Binding-site contacts:
Ligand atom N2 contacts residue EDO1 of chain 1.C at 4.2 Å.
Ligand atom N2 contacts residue PHE109 of chain 1.A at 4.1 Å.
Ligand atom C3 contacts residue EDO1 of chain 1.B at 2.2 Å.
Ligand atom C4 contacts residue EDO1 of chain 1.B at 2.8 Å.
Ligand atom C5 contacts residue EDO1 of chain 1.C at 3.9 Å.
Ligand atom N3 contacts residue PHE109 of chain 1.A at 4.2 Å.
Ligand atom C3 contacts residue ASN110 of chain 1.A at 4.3 Å.
Ligand atom C7 contacts residue VAL64 of chain 1.A at 3.8 Å (hydrophobic).
Ligand atom N3 contacts residue EDO1 of chain 1.B at 0.9 Å (h-bond).
Ligand atom N2 contacts residue EDO1 of chain 1.B at 0.8 Å.
Ligand atom C5 contacts residue VAL64 of chain 1.A at 4.3 Å (hydrophobic).
Ligand atom N3 contacts residue ASN110 of chain 1.A at 3.2 Å (h-bond).
Ligand atom C7 contacts residue EDO1 of chain 1.B at 1.8 Å.
Ligand atom C5 contacts residue EDO1 of chain 1.B at 4.2 Å.
Ligand atom C2 contacts residue ILE116 of chain 1.A at 4.0 Å (hydrophobic).
Ligand atom C2 contacts residue EDO1 of chain 1.B at 3.4 Å.
Ligand atom C3 contacts residue ILE116 of chain 1.A at 3.7 Å (hydrophobic).
Ligand atom C4 contacts residue VAL64 of chain 1.A at 4.3 Å (hydrophobic).
Ligand atom C4 contacts residue EDO1 of chain 1.C at 3.6 Å.
Ligand atom C4 contacts residue ILE116 of chain 1.A at 4.4 Å (hydrophobic).
Ligand atom N3 contacts residue ILE116 of chain 1.A at 3.5 Å.
Ligand atom C3 contacts residue EDO1 of chain 1.C at 4.3 Å.
Ligand atom N2 contacts residue ASN110 of chain 1.A at 4.1 Å.
Ligand atom C7 contacts residue EDO1 of chain 1.C at 3.6 Å.
Ligand atom N2 contacts residue ILE116 of chain 1.A at 4.1 Å.

Sequence of chain 1.A:
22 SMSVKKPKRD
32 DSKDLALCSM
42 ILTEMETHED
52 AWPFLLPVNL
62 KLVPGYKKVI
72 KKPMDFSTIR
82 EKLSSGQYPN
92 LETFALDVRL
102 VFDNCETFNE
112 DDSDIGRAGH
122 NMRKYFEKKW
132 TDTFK

A protein and the small-molecule ligand that binds it are described below.
Small molecule (SMILES): Nc1ccc2[nH]ncc2c1